Sequence of chain 1.B:
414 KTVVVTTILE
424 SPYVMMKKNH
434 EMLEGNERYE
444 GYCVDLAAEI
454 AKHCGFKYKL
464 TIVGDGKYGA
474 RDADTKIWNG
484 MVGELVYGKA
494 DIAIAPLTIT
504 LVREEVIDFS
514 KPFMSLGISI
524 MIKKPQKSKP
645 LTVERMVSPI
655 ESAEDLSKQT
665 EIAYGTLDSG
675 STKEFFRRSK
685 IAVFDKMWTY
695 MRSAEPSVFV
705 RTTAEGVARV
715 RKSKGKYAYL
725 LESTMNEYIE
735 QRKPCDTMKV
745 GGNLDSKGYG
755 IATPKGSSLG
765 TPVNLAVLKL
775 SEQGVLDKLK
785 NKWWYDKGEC

Binding-site contacts:
Ligand atom O contacts residue SER675 of chain 1.B at 3.1 Å (h-bond).
Ligand atom CG contacts residue LEU671 of chain 1.B at 3.6 Å (hydrophobic).
Ligand atom CD contacts residue LEU671 of chain 1.B at 3.6 Å (hydrophobic).
Ligand atom CA contacts residue GLU726 of chain 1.B at 3.9 Å.
Ligand atom CA contacts residue THR501 of chain 1.B at 3.5 Å.
Ligand atom OE2 contacts residue SER675 of chain 1.B at 3.0 Å (h-bond).
Ligand atom C contacts residue PRO499 of chain 1.B at 3.9 Å (hydrophobic).
Ligand atom O contacts residue THR501 of chain 1.B at 3.9 Å.
Ligand atom OXT contacts residue ARG506 of chain 1.B at 3.5 Å (salt-bridge).
Ligand atom CB contacts residue SER675 of chain 1.B at 4.0 Å.
Ligand atom C contacts residue THR501 of chain 1.B at 3.3 Å.
Ligand atom CB contacts residue GLU726 of chain 1.B at 4.1 Å.
Ligand atom N contacts residue GLU726 of chain 1.B at 3.6 Å (salt-bridge).
Ligand atom OE1 contacts residue LEU671 of chain 1.B at 3.9 Å.
Ligand atom OE1 contacts residue THR676 of chain 1.B at 4.0 Å.
Ligand atom N contacts residue TYR753 of chain 1.B at 3.4 Å (h-bond).
Ligand atom OXT contacts residue PRO499 of chain 1.B at 2.9 Å (h-bond).
Ligand atom C contacts residue SER675 of chain 1.B at 3.8 Å.
Ligand atom N contacts residue TYR471 of chain 1.B at 4.0 Å.
Ligand atom CG contacts residue TYR471 of chain 1.B at 3.9 Å (hydrophobic).
Ligand atom O contacts residue ARG506 of chain 1.B at 2.9 Å (salt-bridge).
Ligand atom OE2 contacts residue THR676 of chain 1.B at 3.4 Å (h-bond).
Ligand atom OE2 contacts residue GLU726 of chain 1.B at 4.0 Å.
Ligand atom N contacts residue THR501 of chain 1.B at 3.4 Å (h-bond).
Ligand atom OE1 contacts residue GLU726 of chain 1.B at 3.0 Å (salt-bridge).
Ligand atom CD contacts residue GLU726 of chain 1.B at 3.2 Å.
Ligand atom C contacts residue ARG506 of chain 1.B at 3.6 Å.
Ligand atom O contacts residue GLY674 of chain 1.B at 4.0 Å.
Ligand atom OE2 contacts residue LEU671 of chain 1.B at 4.1 Å.
Ligand atom CG contacts residue GLU726 of chain 1.B at 3.1 Å.
Ligand atom OXT contacts residue LEU500 of chain 1.B at 3.2 Å.
Ligand atom CB contacts residue TYR471 of chain 1.B at 3.5 Å (hydrophobic).
Ligand atom O contacts residue TYR471 of chain 1.B at 3.8 Å.
Ligand atom OXT contacts residue THR501 of chain 1.B at 2.7 Å (h-bond).
Ligand atom C contacts residue TYR471 of chain 1.B at 3.8 Å (hydrophobic).
Ligand atom OXT contacts residue TYR471 of chain 1.B at 3.5 Å.
Ligand atom CA contacts residue PRO499 of chain 1.B at 4.1 Å (hydrophobic).
Ligand atom OE2 contacts residue GLY674 of chain 1.B at 3.3 Å.
Ligand atom CA contacts residue SER675 of chain 1.B at 4.0 Å.
Ligand atom N contacts residue PRO499 of chain 1.B at 3.1 Å (h-bond).

This protein binds this small molecule.
Small molecule (SMILES): N[C@@H](CCC(=O)O)C(=O)O